Binding-site contacts:
Ligand atom OXT contacts residue THR139 of chain 1.A at 3.2 Å.
Ligand atom CA contacts residue ASP85 of chain 1.A at 3.9 Å.
Ligand atom OXT contacts residue ALA140 of chain 1.A at 2.9 Å (h-bond).
Ligand atom N contacts residue PHE207 of chain 1.A at 3.7 Å.
Ligand atom O contacts residue TYR67 of chain 1.A at 3.5 Å.
Ligand atom C contacts residue ASP85 of chain 1.A at 4.2 Å.
Ligand atom C contacts residue ALA140 of chain 1.A at 3.9 Å (hydrophobic).
Ligand atom O contacts residue ARG92 of chain 1.A at 2.8 Å (salt-bridge).
Ligand atom CB contacts residue ARG136 of chain 1.A at 3.9 Å.
Ligand atom N contacts residue ASP85 of chain 1.A at 2.9 Å (salt-bridge).
Ligand atom OXT contacts residue ARG92 of chain 1.A at 2.9 Å (salt-bridge).
Ligand atom C contacts residue ARG92 of chain 1.A at 3.5 Å.
Ligand atom O contacts residue ILE86 of chain 1.A at 3.6 Å.
Ligand atom OXT contacts residue TYR67 of chain 1.A at 3.5 Å.
Ligand atom OXT contacts residue THR87 of chain 1.A at 4.5 Å.
Ligand atom C contacts residue THR87 of chain 1.A at 3.6 Å.
Ligand atom CA contacts residue ASP180 of chain 1.A at 3.6 Å.
Ligand atom CB contacts residue TYR67 of chain 1.A at 3.7 Å (hydrophobic).
Ligand atom OG contacts residue ARG162 of chain 1.A at 3.4 Å (salt-bridge).
Ligand atom CB contacts residue ARG162 of chain 1.A at 3.9 Å.
Ligand atom N contacts residue THR87 of chain 1.A at 2.7 Å (h-bond).
Ligand atom O contacts residue ASP85 of chain 1.A at 3.7 Å.
Ligand atom OG contacts residue ASP180 of chain 1.A at 3.0 Å (salt-bridge).
Ligand atom OG contacts residue TYR67 of chain 1.A at 4.5 Å.
Ligand atom CB contacts residue ASP85 of chain 1.A at 4.2 Å.
Ligand atom N contacts residue ILE86 of chain 1.A at 4.5 Å.
Ligand atom CA contacts residue TYR67 of chain 1.A at 4.4 Å (hydrophobic).
Ligand atom CA contacts residue THR87 of chain 1.A at 3.4 Å.
Ligand atom CA contacts residue ALA140 of chain 1.A at 4.3 Å (hydrophobic).
Ligand atom CB contacts residue THR139 of chain 1.A at 4.2 Å.
Ligand atom N contacts residue ASP180 of chain 1.A at 2.8 Å (salt-bridge).
Ligand atom C contacts residue TYR67 of chain 1.A at 3.7 Å (hydrophobic).
Ligand atom OG contacts residue ARG136 of chain 1.A at 3.2 Å (salt-bridge).
Ligand atom CB contacts residue ASP180 of chain 1.A at 3.7 Å.
Ligand atom O contacts residue THR87 of chain 1.A at 2.9 Å (h-bond).
Ligand atom OXT contacts residue GLY138 of chain 1.A at 4.2 Å.
Ligand atom C contacts residue THR139 of chain 1.A at 4.4 Å.

Sequence of chain 1.A:
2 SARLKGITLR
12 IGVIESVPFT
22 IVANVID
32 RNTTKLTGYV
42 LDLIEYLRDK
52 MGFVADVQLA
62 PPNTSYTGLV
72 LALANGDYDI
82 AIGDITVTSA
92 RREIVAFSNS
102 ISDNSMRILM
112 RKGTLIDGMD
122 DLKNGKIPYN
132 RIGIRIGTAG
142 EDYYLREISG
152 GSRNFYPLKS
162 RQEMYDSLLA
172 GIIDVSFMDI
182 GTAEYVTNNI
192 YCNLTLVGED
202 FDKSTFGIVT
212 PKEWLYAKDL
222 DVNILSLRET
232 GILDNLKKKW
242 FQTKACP

The small molecule below binds the protein below.
Small molecule (SMILES): N[C@@H](CO)C(=O)O